Sequence of chain 1.B:
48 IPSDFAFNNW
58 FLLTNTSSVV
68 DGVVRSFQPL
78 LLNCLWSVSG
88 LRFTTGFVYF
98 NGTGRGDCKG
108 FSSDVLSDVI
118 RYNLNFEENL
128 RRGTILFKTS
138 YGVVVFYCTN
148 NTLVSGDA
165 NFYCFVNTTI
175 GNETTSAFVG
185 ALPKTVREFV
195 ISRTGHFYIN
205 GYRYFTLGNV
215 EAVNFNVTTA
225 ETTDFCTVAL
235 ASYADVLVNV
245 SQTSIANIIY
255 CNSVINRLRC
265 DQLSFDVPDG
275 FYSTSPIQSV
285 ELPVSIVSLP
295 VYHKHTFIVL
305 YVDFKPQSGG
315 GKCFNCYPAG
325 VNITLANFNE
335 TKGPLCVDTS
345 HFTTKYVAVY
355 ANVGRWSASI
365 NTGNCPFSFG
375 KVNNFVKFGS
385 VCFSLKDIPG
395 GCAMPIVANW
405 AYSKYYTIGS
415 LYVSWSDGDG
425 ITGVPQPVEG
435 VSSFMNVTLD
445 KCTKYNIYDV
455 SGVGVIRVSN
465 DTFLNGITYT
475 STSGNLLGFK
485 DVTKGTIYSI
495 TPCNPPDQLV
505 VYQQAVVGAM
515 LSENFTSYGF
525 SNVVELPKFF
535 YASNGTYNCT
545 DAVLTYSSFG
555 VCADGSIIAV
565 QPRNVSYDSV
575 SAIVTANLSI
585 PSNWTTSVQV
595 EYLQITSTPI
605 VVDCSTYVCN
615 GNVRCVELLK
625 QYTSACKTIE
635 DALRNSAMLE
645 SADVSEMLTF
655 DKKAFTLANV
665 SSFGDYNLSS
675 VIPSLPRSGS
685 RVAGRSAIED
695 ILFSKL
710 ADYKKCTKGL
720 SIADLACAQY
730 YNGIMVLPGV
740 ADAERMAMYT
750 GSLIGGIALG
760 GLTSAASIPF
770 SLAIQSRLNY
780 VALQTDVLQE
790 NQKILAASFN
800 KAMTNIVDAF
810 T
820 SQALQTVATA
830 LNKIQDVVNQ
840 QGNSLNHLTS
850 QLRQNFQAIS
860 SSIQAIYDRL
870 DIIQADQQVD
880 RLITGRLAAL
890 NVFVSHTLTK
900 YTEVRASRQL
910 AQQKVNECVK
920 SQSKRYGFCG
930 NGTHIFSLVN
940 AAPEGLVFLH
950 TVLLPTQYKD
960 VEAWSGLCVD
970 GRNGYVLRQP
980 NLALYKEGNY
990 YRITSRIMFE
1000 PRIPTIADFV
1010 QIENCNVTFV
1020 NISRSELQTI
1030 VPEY

Binding-site contacts:
Ligand atom C3 contacts residue ASN542 of chain 1.B at 3.8 Å.
Ligand atom C7 contacts residue THR544 of chain 1.B at 4.3 Å.
Ligand atom O7 contacts residue ASN542 of chain 1.B at 2.7 Å (h-bond).
Ligand atom C2 contacts residue ASN542 of chain 1.B at 2.5 Å.
Ligand atom C7 contacts residue ASN542 of chain 1.B at 3.1 Å.
Ligand atom O7 contacts residue THR544 of chain 1.B at 4.0 Å.
Ligand atom O6 contacts residue ASN542 of chain 1.B at 3.7 Å.
Ligand atom C4 contacts residue ASN542 of chain 1.B at 4.2 Å.
Ligand atom C8 contacts residue ASN542 of chain 1.B at 4.4 Å.
Ligand atom C5 contacts residue ASN542 of chain 1.B at 3.6 Å.
Ligand atom N2 contacts residue ASN542 of chain 1.B at 3.0 Å (h-bond).
Ligand atom O5 contacts residue ASN542 of chain 1.B at 2.3 Å (h-bond).
Ligand atom C8 contacts residue THR544 of chain 1.B at 3.7 Å.
Ligand atom C1 contacts residue ASN542 of chain 1.B at 1.4 Å.
Ligand atom C6 contacts residue ASN542 of chain 1.B at 4.4 Å.

This protein binds this small molecule.
Small molecule (SMILES): CC(=O)N[C@@H]1[C@@H](O)[C@H](O)[C@@H](CO)O[C@H]1O